Sequence of chain 3.B:
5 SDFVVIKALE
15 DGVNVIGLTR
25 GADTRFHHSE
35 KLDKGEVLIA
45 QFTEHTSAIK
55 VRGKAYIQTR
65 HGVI

This small molecule binds to this protein.
Small molecule (SMILES): N[C@@H](Cc1c[nH]c2ccccc12)C(=O)O

Binding-site contacts:
Ligand atom CA contacts residue THR23 of chain 3.A at 3.6 Å.
Ligand atom N contacts residue THR28 of chain 3.A at 2.6 Å (h-bond).
Ligand atom CZ2 contacts residue ILE53 of chain 3.B at 3.6 Å (hydrophobic).
Ligand atom CA contacts residue THR28 of chain 3.A at 3.2 Å.
Ligand atom NE1 contacts residue GLN45 of chain 3.B at 3.0 Å (h-bond).
Ligand atom OXT contacts residue THR50 of chain 3.B at 3.4 Å (h-bond).
Ligand atom O contacts residue THR47 of chain 3.B at 3.9 Å.
Ligand atom N contacts residue THR23 of chain 3.A at 2.7 Å (h-bond).
Ligand atom CH2 contacts residue ILE53 of chain 3.B at 4.0 Å (hydrophobic).
Ligand atom N contacts residue GLY25 of chain 3.A at 2.8 Å (h-bond).
Ligand atom CZ3 contacts residue GLY21 of chain 3.B at 3.8 Å.
Ligand atom N contacts residue ASP27 of chain 3.A at 3.6 Å.
Ligand atom OXT contacts residue THR47 of chain 3.B at 2.3 Å (h-bond).
Ligand atom CE2 contacts residue GLN45 of chain 3.B at 4.1 Å.
Ligand atom CB contacts residue THR23 of chain 3.A at 3.7 Å.
Ligand atom CH2 contacts residue VAL19 of chain 3.B at 4.0 Å (hydrophobic).
Ligand atom NE1 contacts residue ALA44 of chain 3.B at 3.9 Å.
Ligand atom C contacts residue ARG24 of chain 3.A at 4.2 Å.
Ligand atom CZ2 contacts residue ALA44 of chain 3.B at 3.9 Å (hydrophobic).
Ligand atom C contacts residue THR47 of chain 3.B at 3.5 Å.
Ligand atom CD1 contacts residue SER51 of chain 3.A at 3.7 Å.
Ligand atom CE2 contacts residue ALA44 of chain 3.B at 4.1 Å (hydrophobic).
Ligand atom C contacts residue SER51 of chain 3.A at 3.4 Å.
Ligand atom CZ2 contacts residue THR50 of chain 3.B at 4.0 Å.
Ligand atom CD1 contacts residue GLN45 of chain 3.B at 3.7 Å.
Ligand atom O contacts residue SER51 of chain 3.A at 2.7 Å (h-bond).
Ligand atom CZ3 contacts residue HIS32 of chain 3.B at 3.2 Å.
Ligand atom C contacts residue THR23 of chain 3.A at 3.9 Å.
Ligand atom OXT contacts residue SER51 of chain 3.A at 4.0 Å.
Ligand atom CE3 contacts residue HIS32 of chain 3.B at 3.3 Å.
Ligand atom CD1 contacts residue THR47 of chain 3.B at 4.0 Å.
Ligand atom O contacts residue ARG24 of chain 3.A at 3.0 Å.
Ligand atom CB contacts residue THR28 of chain 3.A at 3.4 Å.
Ligand atom O contacts residue THR23 of chain 3.A at 3.2 Å (h-bond).
Ligand atom CH2 contacts residue GLY21 of chain 3.B at 3.6 Å.
Ligand atom CB contacts residue SER51 of chain 3.A at 3.9 Å.
Ligand atom O contacts residue GLY25 of chain 3.A at 2.9 Å (h-bond).
Ligand atom C contacts residue GLY25 of chain 3.A at 3.6 Å.
Ligand atom CA contacts residue GLY25 of chain 3.A at 3.5 Å.
Ligand atom CA contacts residue SER51 of chain 3.A at 4.2 Å.

Sequence of chain 3.A:
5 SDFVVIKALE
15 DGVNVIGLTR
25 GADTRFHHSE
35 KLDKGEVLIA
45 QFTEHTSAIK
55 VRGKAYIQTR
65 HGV